The protein below binds the small molecule below.
Small molecule (SMILES): C[C@@H]1O[C@@H](NC(=O)c2ccccc2)[C@@H](O)[C@H](O)[C@@H]1O

Sequence of chain 1.A:
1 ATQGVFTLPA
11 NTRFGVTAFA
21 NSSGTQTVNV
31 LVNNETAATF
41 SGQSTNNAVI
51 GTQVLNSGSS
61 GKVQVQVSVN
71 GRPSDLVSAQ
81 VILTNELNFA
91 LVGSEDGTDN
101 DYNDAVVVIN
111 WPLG

Binding-site contacts:
Ligand atom C3 contacts residue ASP104 of chain 1.A at 3.8 Å.
Ligand atom C2 contacts residue CA1 of chain 1.E at 3.9 Å.
Ligand atom C1 contacts residue SER23 of chain 1.A at 3.9 Å.
Ligand atom C1 contacts residue SER22 of chain 1.A at 3.4 Å.
Ligand atom C04 contacts residue THR98 of chain 1.A at 4.0 Å.
Ligand atom C2 contacts residue ASP96 of chain 1.A at 3.5 Å.
Ligand atom C3 contacts residue CA1 of chain 1.E at 3.4 Å.
Ligand atom O3 contacts residue ASP99 of chain 1.A at 2.5 Å (salt-bridge).
Ligand atom O2 contacts residue ASP99 of chain 1.A at 3.7 Å.
Ligand atom O3 contacts residue ASP101 of chain 1.A at 2.9 Å (salt-bridge).
Ligand atom C4 contacts residue CA1 of chain 1.E at 3.4 Å.
Ligand atom O3 contacts residue ASP104 of chain 1.A at 3.1 Å (salt-bridge).
Ligand atom O4 contacts residue ASN21 of chain 1.A at 3.0 Å (h-bond).
Ligand atom C2 contacts residue SER22 of chain 1.A at 3.6 Å.
Ligand atom O4 contacts residue ASP104 of chain 1.A at 3.8 Å.
Ligand atom O2 contacts residue GLY97 of chain 1.A at 4.0 Å.
Ligand atom O2 contacts residue CA1 of chain 1.F at 2.5 Å.
Ligand atom C2 contacts residue CA1 of chain 1.F at 3.3 Å.
Ligand atom C1 contacts residue ASP96 of chain 1.A at 3.8 Å.
Ligand atom C3 contacts residue ASP99 of chain 1.A at 3.2 Å.
Ligand atom C5 contacts residue GLY114 of chain 1.B at 4.0 Å.
Ligand atom O2 contacts residue ASP104 of chain 1.A at 3.3 Å (salt-bridge).
Ligand atom C6 contacts residue SER23 of chain 1.A at 3.3 Å.
Ligand atom C4 contacts residue ASP99 of chain 1.A at 4.0 Å.
Ligand atom O3 contacts residue CA1 of chain 1.F at 2.5 Å.
Ligand atom C2 contacts residue ASP104 of chain 1.A at 3.3 Å.
Ligand atom O5 contacts residue SER23 of chain 1.A at 2.9 Å (h-bond).
Ligand atom O4 contacts residue SER22 of chain 1.A at 3.4 Å.
Ligand atom C6 contacts residue GLY114 of chain 1.B at 3.5 Å.
Ligand atom O2 contacts residue ASP96 of chain 1.A at 2.6 Å (salt-bridge).
Ligand atom C3 contacts residue CA1 of chain 1.F at 3.4 Å.
Ligand atom O3 contacts residue CA1 of chain 1.E at 2.5 Å.
Ligand atom O2 contacts residue GLU95 of chain 1.A at 3.4 Å (salt-bridge).
Ligand atom C4 contacts residue GLY114 of chain 1.B at 3.4 Å.
Ligand atom O4 contacts residue GLY114 of chain 1.B at 2.4 Å (h-bond).
Ligand atom O4 contacts residue CA1 of chain 1.E at 2.5 Å.
Ligand atom O08 contacts residue SER23 of chain 1.A at 3.8 Å.
Ligand atom C5 contacts residue SER23 of chain 1.A at 3.9 Å.
Ligand atom O4 contacts residue ASP101 of chain 1.A at 4.1 Å.
Ligand atom O5 contacts residue SER22 of chain 1.A at 3.5 Å (h-bond).

Sequence of chain 1.B:
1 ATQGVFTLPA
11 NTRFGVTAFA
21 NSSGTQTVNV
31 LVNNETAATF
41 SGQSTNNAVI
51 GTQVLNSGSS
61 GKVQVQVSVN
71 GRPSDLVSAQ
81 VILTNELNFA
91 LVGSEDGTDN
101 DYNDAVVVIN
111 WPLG